A protein and the small-molecule ligand that binds it are described below.
Small molecule (SMILES): CCCCCCCO[C@@H]1O[C@H](CO)[C@@H](O)[C@H](O)[C@H]1O

Binding-site contacts:
Ligand atom O5 contacts residue GLN61 of chain 1.A at 4.0 Å.
Ligand atom C9 contacts residue TYR78 of chain 1.A at 3.8 Å (hydrophobic).
Ligand atom O3 contacts residue GLU86 of chain 1.A at 2.8 Å (salt-bridge).
Ligand atom C1 contacts residue GLN61 of chain 1.A at 3.3 Å.
Ligand atom C8 contacts residue CYS82 of chain 1.A at 3.5 Å (hydrophobic).
Ligand atom O5 contacts residue HIS261 of chain 1.A at 3.4 Å (h-bond).
Ligand atom O3 contacts residue VAL85 of chain 1.A at 3.6 Å.
Ligand atom C5 contacts residue HIS261 of chain 1.A at 3.8 Å.
Ligand atom O2 contacts residue CYS82 of chain 1.A at 2.9 Å (h-bond).
Ligand atom C2 contacts residue GLN61 of chain 1.A at 4.2 Å.
Ligand atom O3 contacts residue ARG89 of chain 1.A at 3.9 Å.
Ligand atom C2 contacts residue CYS82 of chain 1.A at 3.8 Å (hydrophobic).
Ligand atom C6 contacts residue HIS261 of chain 1.A at 3.5 Å.
Ligand atom C12 contacts residue PRO67 of chain 1.A at 3.7 Å (hydrophobic).
Ligand atom C7 contacts residue HIS261 of chain 1.A at 3.3 Å.
Ligand atom C12 contacts residue HIS261 of chain 1.A at 3.5 Å.
Ligand atom O2 contacts residue GLU86 of chain 1.A at 4.3 Å.
Ligand atom C13 contacts residue HIS261 of chain 1.A at 3.8 Å.
Ligand atom C13 contacts residue PRO262 of chain 1.A at 4.1 Å (hydrophobic).
Ligand atom C3 contacts residue GLU86 of chain 1.A at 4.0 Å.
Ligand atom C3 contacts residue VAL85 of chain 1.A at 3.9 Å (hydrophobic).
Ligand atom C11 contacts residue PRO67 of chain 1.A at 4.1 Å (hydrophobic).
Ligand atom C9 contacts residue CYS82 of chain 1.A at 4.2 Å (hydrophobic).
Ligand atom O6 contacts residue HIS261 of chain 1.A at 3.0 Å (h-bond).
Ligand atom C2 contacts residue VAL85 of chain 1.A at 3.8 Å (hydrophobic).
Ligand atom C4 contacts residue HIS261 of chain 1.A at 4.2 Å.
Ligand atom C12 contacts residue LEU260 of chain 1.A at 4.0 Å (hydrophobic).
Ligand atom C11 contacts residue GLN81 of chain 1.A at 3.9 Å.
Ligand atom O1 contacts residue HIS261 of chain 1.A at 4.3 Å.
Ligand atom C10 contacts residue PRO67 of chain 1.A at 3.2 Å (hydrophobic).
Ligand atom O1 contacts residue GLN61 of chain 1.A at 3.7 Å.
Ligand atom C7 contacts residue CYS82 of chain 1.A at 4.0 Å (hydrophobic).
Ligand atom O1 contacts residue CYS82 of chain 1.A at 3.4 Å (h-bond).
Ligand atom C9 contacts residue PRO67 of chain 1.A at 4.2 Å (hydrophobic).
Ligand atom C4 contacts residue VAL85 of chain 1.A at 3.8 Å (hydrophobic).
Ligand atom C12 contacts residue SER259 of chain 1.A at 3.8 Å.
Ligand atom C9 contacts residue GLN81 of chain 1.A at 3.9 Å.
Ligand atom C11 contacts residue HIS261 of chain 1.A at 3.5 Å.
Ligand atom O4 contacts residue ARG89 of chain 1.A at 3.4 Å (salt-bridge).
Ligand atom C8 contacts residue LEU66 of chain 1.A at 4.1 Å (hydrophobic).

Sequence of chain 1.A:
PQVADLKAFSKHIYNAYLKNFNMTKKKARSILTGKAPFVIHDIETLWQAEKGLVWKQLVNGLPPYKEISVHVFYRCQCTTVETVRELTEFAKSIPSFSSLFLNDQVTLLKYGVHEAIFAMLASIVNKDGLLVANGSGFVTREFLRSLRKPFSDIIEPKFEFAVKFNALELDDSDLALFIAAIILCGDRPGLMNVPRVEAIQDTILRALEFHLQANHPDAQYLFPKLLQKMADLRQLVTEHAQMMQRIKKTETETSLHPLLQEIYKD